A small-molecule ligand and the protein it binds are described below.
Small molecule (SMILES): Nc1ncnc2c1ncn2[C@H]1C[C@H](O)[C@@H](COP(=O)(O)O)O1

Binding-site contacts:
Ligand atom OP1 contacts residue PHE272 of chain 1.A at 3.4 Å.
Ligand atom P contacts residue ASN491 of chain 1.A at 3.0 Å.
Ligand atom P contacts residue ASP273 of chain 1.A at 2.8 Å.
Ligand atom OP1 contacts residue ASP273 of chain 1.A at 3.3 Å.
Ligand atom C5' contacts residue ASN491 of chain 1.A at 4.0 Å.
Ligand atom O5' contacts residue ASP273 of chain 1.A at 4.1 Å.
Ligand atom O5' contacts residue ASN491 of chain 1.A at 3.5 Å (h-bond).
Ligand atom P contacts residue TYR271 of chain 1.A at 4.5 Å.
Ligand atom P contacts residue PHE272 of chain 1.A at 4.3 Å.
Ligand atom OP2 contacts residue ASP273 of chain 1.A at 2.4 Å.
Ligand atom OP2 contacts residue ASN491 of chain 1.A at 1.7 Å (h-bond).
Ligand atom OP1 contacts residue ASN491 of chain 1.A at 3.6 Å.
Ligand atom OP1 contacts residue TYR271 of chain 1.A at 3.1 Å (h-bond).
Ligand atom C5' contacts residue ASP273 of chain 1.A at 3.8 Å.

Sequence of chain 1.A:
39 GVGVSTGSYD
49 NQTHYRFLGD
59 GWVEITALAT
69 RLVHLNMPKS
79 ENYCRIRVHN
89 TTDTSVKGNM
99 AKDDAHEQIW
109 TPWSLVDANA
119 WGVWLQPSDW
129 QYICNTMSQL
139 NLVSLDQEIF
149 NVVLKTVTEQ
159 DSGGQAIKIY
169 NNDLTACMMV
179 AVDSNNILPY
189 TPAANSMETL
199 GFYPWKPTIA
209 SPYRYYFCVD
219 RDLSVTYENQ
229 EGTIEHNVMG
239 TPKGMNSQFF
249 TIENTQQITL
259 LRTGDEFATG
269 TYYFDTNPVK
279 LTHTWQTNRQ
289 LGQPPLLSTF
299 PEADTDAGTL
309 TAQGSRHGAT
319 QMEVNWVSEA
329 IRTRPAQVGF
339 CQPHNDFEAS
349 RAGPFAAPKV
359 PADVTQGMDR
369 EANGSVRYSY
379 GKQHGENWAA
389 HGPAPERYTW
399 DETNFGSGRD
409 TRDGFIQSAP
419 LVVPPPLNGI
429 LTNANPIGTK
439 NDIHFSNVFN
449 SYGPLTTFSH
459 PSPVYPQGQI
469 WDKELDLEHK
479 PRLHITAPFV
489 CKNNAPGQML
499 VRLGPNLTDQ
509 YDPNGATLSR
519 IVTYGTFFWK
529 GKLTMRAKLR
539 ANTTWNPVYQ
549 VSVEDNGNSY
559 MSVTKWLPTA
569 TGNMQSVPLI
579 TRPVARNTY